Sequence of chain 1.B:
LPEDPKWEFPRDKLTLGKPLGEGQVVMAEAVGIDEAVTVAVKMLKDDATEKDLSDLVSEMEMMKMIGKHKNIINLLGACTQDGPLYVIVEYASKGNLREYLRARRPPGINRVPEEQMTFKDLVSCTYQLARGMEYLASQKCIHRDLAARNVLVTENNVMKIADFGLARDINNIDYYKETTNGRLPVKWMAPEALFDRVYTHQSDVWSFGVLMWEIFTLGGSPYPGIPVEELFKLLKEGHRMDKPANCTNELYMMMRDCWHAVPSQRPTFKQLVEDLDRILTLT

Binding-site contacts:
Ligand atom O1A contacts residue VAL51 of chain 1.B at 3.2 Å.
Ligand atom C5 contacts residue LEU189 of chain 1.B at 3.5 Å (hydrophobic).
Ligand atom N3 contacts residue ALA123 of chain 1.B at 3.7 Å.
Ligand atom O2' contacts residue ASN127 of chain 1.B at 3.6 Å (h-bond).
Ligand atom O4' contacts residue GLY44 of chain 1.B at 3.7 Å.
Ligand atom O3G contacts residue ARG186 of chain 1.B at 3.9 Å.
Ligand atom N6 contacts residue LEU189 of chain 1.B at 3.5 Å.
Ligand atom O2' contacts residue GLY126 of chain 1.B at 3.4 Å.
Ligand atom N6 contacts residue GLU121 of chain 1.B at 3.1 Å (salt-bridge).
Ligand atom C6 contacts residue ALA71 of chain 1.B at 3.7 Å (hydrophobic).
Ligand atom O1A contacts residue GLY44 of chain 1.B at 3.5 Å (h-bond).
Ligand atom N1 contacts residue LEU43 of chain 1.B at 4.0 Å.
Ligand atom C4 contacts residue LEU43 of chain 1.B at 3.9 Å (hydrophobic).
Ligand atom O1G contacts residue ARG186 of chain 1.B at 2.8 Å (salt-bridge).
Ligand atom O1G contacts residue ASN187 of chain 1.B at 3.2 Å (h-bond).
Ligand atom C2 contacts residue TYR122 of chain 1.B at 3.5 Å (hydrophobic).
Ligand atom O5' contacts residue GLU45 of chain 1.B at 3.9 Å.
Ligand atom O5' contacts residue GLY44 of chain 1.B at 3.3 Å.
Ligand atom O2A contacts residue GLY44 of chain 1.B at 3.6 Å.
Ligand atom C5' contacts residue GLY44 of chain 1.B at 3.6 Å.
Ligand atom O4' contacts residue LEU43 of chain 1.B at 3.5 Å (h-bond).
Ligand atom N7 contacts residue LEU189 of chain 1.B at 3.5 Å.
Ligand atom N1 contacts residue ALA71 of chain 1.B at 3.9 Å.
Ligand atom N1 contacts residue TYR122 of chain 1.B at 3.7 Å.
Ligand atom PA contacts residue GLU45 of chain 1.B at 4.0 Å.
Ligand atom C4' contacts residue LEU43 of chain 1.B at 3.9 Å (hydrophobic).
Ligand atom C2 contacts residue LEU43 of chain 1.B at 3.5 Å (hydrophobic).
Ligand atom N6 contacts residue ALA71 of chain 1.B at 3.4 Å.
Ligand atom C6 contacts residue ALA123 of chain 1.B at 4.0 Å (hydrophobic).
Ligand atom N6 contacts residue VAL120 of chain 1.B at 3.6 Å.
Ligand atom O2A contacts residue GLU45 of chain 1.B at 3.1 Å (salt-bridge).
Ligand atom O3' contacts residue ASN127 of chain 1.B at 2.7 Å (h-bond).
Ligand atom C2 contacts residue ALA123 of chain 1.B at 3.1 Å (hydrophobic).
Ligand atom N1 contacts residue ALA123 of chain 1.B at 3.0 Å (h-bond).
Ligand atom C4' contacts residue GLY44 of chain 1.B at 3.8 Å.
Ligand atom N3 contacts residue LEU43 of chain 1.B at 3.5 Å.
Ligand atom C4 contacts residue LEU189 of chain 1.B at 4.0 Å (hydrophobic).
Ligand atom C3' contacts residue ASN127 of chain 1.B at 3.8 Å.
Ligand atom C6 contacts residue LEU189 of chain 1.B at 3.5 Å (hydrophobic).
Ligand atom PA contacts residue GLY44 of chain 1.B at 3.8 Å.

This protein binds this small molecule.
Small molecule (SMILES): Nc1ncnc2c1ncn2[C@@H]1O[C@H](CO[P](=O)(O)O[P](=O)(O)CP(=O)(O)O)[C@@H](O)[C@H]1O